This small molecule binds to this protein.
Small molecule (SMILES): CC(=O)N[C@H]1[C@H](O[C@H]2[C@H](O[C@H]3O[C@@H](C)[C@@H](O)[C@@H](O)[C@@H]3O)[C@@H](NC(C)=O)CO[C@@H]2CO)O[C@H](CO)[C@@H](O)[C@@H]1O

Sequence of chain 3.F:
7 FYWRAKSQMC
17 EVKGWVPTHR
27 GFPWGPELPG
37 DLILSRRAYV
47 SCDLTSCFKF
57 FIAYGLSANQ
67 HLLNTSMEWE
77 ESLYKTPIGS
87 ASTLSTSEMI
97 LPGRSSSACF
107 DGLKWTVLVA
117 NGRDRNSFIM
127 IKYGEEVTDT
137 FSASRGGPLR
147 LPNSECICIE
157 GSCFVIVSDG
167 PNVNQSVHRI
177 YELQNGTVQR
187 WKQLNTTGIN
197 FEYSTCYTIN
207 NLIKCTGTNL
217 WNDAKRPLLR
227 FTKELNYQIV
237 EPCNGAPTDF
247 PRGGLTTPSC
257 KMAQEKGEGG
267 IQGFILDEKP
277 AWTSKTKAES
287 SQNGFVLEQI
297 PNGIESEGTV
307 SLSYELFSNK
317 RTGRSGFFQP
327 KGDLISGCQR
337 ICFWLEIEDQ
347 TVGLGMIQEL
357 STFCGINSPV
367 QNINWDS

Binding-site contacts:
Ligand atom O7 contacts residue ASN70 of chain 2.F at 3.2 Å (h-bond).
Ligand atom C2 contacts residue ASN70 of chain 2.F at 2.3 Å.
Ligand atom O5 contacts residue PRO32 of chain 3.F at 3.4 Å.
Ligand atom C5 contacts residue ASN70 of chain 2.F at 3.7 Å.
Ligand atom C6 contacts residue PRO32 of chain 3.F at 4.0 Å (hydrophobic).
Ligand atom C4 contacts residue ASN70 of chain 2.F at 4.2 Å.
Ligand atom C3 contacts residue ASN70 of chain 2.F at 3.7 Å.
Ligand atom C7 contacts residue ASN70 of chain 2.F at 3.4 Å.
Ligand atom C5 contacts residue PRO32 of chain 3.F at 4.1 Å (hydrophobic).
Ligand atom C1 contacts residue ASN70 of chain 2.F at 1.4 Å.
Ligand atom C1 contacts residue PRO32 of chain 3.F at 4.0 Å (hydrophobic).
Ligand atom O5 contacts residue ASN70 of chain 2.F at 2.4 Å (h-bond).
Ligand atom N2 contacts residue ASN70 of chain 2.F at 2.8 Å (h-bond).

Sequence of chain 2.F:
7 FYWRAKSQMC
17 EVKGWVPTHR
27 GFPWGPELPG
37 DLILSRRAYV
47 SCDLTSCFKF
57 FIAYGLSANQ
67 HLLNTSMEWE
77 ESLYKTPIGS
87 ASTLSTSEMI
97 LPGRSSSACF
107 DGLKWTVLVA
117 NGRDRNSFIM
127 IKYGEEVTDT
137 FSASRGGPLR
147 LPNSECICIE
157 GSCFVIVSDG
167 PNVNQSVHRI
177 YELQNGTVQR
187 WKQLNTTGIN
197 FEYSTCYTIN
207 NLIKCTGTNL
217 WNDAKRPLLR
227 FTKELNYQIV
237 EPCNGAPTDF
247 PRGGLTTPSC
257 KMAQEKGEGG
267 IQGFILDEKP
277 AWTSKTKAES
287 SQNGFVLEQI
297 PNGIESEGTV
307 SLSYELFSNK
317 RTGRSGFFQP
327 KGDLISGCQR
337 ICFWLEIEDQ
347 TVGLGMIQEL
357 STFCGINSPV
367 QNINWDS